Sequence of chain 34.D:
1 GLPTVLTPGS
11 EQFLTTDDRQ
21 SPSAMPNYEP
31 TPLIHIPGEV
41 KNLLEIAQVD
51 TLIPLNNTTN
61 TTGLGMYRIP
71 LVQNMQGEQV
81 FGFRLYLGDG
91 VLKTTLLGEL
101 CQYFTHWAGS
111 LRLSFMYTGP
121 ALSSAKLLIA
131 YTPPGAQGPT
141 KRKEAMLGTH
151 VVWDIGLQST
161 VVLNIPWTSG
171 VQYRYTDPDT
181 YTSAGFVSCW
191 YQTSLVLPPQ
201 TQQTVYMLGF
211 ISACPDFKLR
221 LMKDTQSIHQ

Sequence of chain 36.C:
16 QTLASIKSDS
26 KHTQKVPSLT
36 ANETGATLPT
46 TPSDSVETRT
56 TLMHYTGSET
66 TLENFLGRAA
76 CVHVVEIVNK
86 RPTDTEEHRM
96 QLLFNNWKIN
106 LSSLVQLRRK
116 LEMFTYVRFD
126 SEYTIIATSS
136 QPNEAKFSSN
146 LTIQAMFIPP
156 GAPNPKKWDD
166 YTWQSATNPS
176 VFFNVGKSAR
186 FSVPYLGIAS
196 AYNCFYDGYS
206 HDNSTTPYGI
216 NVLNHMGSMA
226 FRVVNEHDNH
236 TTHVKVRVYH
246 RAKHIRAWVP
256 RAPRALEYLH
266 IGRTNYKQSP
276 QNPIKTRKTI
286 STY

Binding-site contacts:
Ligand atom C9 contacts residue ASN198 of chain 36.C at 3.1 Å.
Ligand atom C17 contacts residue ASN198 of chain 36.C at 3.7 Å.
Ligand atom N4 contacts residue LEU218 of chain 36.C at 3.0 Å (h-bond).
Ligand atom F2 contacts residue TYR128 of chain 36.C at 3.4 Å.
Ligand atom C1 contacts residue TYR197 of chain 36.C at 3.8 Å (hydrophobic).
Ligand atom C6 contacts residue MET221 of chain 36.C at 3.8 Å (hydrophobic).
Ligand atom N1 contacts residue ASN219 of chain 36.C at 3.9 Å.
Ligand atom F1 contacts residue SER126 of chain 36.C at 3.6 Å.
Ligand atom C6 contacts residue ILE104 of chain 36.C at 3.3 Å (hydrophobic).
Ligand atom C14 contacts residue LEU218 of chain 36.C at 3.5 Å (hydrophobic).
Ligand atom N5 contacts residue ASN198 of chain 36.C at 3.0 Å (h-bond).
Ligand atom F3 contacts residue TYR128 of chain 36.C at 3.4 Å.
Ligand atom C4 contacts residue MET221 of chain 36.C at 3.7 Å (hydrophobic).
Ligand atom N2 contacts residue ASN198 of chain 36.C at 3.3 Å (h-bond).
Ligand atom C13 contacts residue ALA196 of chain 36.C at 3.8 Å (hydrophobic).
Ligand atom C15 contacts residue ASN198 of chain 36.C at 2.5 Å.
Ligand atom C15 contacts residue ALA194 of chain 36.C at 3.5 Å (hydrophobic).
Ligand atom C12 contacts residue LEU218 of chain 36.C at 3.6 Å (hydrophobic).
Ligand atom C15 contacts residue LEU218 of chain 36.C at 3.8 Å (hydrophobic).
Ligand atom C3 contacts residue TYR197 of chain 36.C at 3.8 Å (hydrophobic).
Ligand atom C13 contacts residue ASN198 of chain 36.C at 2.6 Å.
Ligand atom C11 contacts residue LEU218 of chain 36.C at 3.6 Å (hydrophobic).
Ligand atom C13 contacts residue LEU218 of chain 36.C at 3.6 Å (hydrophobic).
Ligand atom N5 contacts residue TYR197 of chain 36.C at 3.8 Å.
Ligand atom N6 contacts residue MET221 of chain 36.C at 3.2 Å.
Ligand atom C15 contacts residue SER198 of chain 36.B at 3.6 Å.
Ligand atom C18 contacts residue ILE104 of chain 36.C at 3.9 Å (hydrophobic).
Ligand atom C17 contacts residue ALA194 of chain 36.C at 3.6 Å (hydrophobic).
Ligand atom F3 contacts residue LEU106 of chain 36.C at 3.5 Å.
Ligand atom F3 contacts residue ILE104 of chain 36.C at 3.7 Å.
Ligand atom C6 contacts residue ASN105 of chain 36.C at 3.6 Å.
Ligand atom N3 contacts residue TYR197 of chain 36.C at 3.9 Å.
Ligand atom C4 contacts residue ASN105 of chain 36.C at 3.4 Å.
Ligand atom F2 contacts residue MET221 of chain 36.C at 2.9 Å.
Ligand atom N3 contacts residue ASN198 of chain 36.C at 2.3 Å (h-bond).
Ligand atom F2 contacts residue ILE104 of chain 36.C at 3.4 Å.
Ligand atom N6 contacts residue ASN219 of chain 36.C at 3.5 Å.
Ligand atom C2 contacts residue MET221 of chain 36.C at 3.8 Å (hydrophobic).
Ligand atom C10 contacts residue LEU218 of chain 36.C at 3.4 Å (hydrophobic).
Ligand atom N6 contacts residue LEU218 of chain 36.C at 3.4 Å (h-bond).

This protein binds this small molecule.
Small molecule (SMILES): Nc1nc(-c2ccccc2)nc2[nH]nc(Nc3ccc(C(F)(F)F)cc3)c12

Sequence of chain 36.B:
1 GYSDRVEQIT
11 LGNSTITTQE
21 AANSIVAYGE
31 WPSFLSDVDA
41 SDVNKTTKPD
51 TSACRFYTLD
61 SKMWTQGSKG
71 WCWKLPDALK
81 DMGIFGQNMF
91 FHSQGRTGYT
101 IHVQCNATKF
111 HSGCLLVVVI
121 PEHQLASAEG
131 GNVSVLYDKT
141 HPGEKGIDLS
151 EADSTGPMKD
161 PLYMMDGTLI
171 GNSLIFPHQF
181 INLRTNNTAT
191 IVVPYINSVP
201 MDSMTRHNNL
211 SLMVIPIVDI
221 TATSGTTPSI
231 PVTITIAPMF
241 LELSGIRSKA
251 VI